Binding-site contacts:
Ligand atom O contacts residue ASP104 of chain 1.A at 3.3 Å.
Ligand atom C1 contacts residue ASP208 of chain 1.A at 3.5 Å.
Ligand atom C6 contacts residue TYR168 of chain 1.A at 3.7 Å (hydrophobic).
Ligand atom N4 contacts residue ASP124 of chain 1.A at 2.9 Å (salt-bridge).
Ligand atom C3 contacts residue PHE205 of chain 1.A at 3.8 Å (hydrophobic).
Ligand atom C5 contacts residue ASP170 of chain 1.A at 3.5 Å.
Ligand atom C12 contacts residue ASP208 of chain 1.A at 3.8 Å.
Ligand atom N4 contacts residue THR311 of chain 1.A at 3.8 Å.
Ligand atom N3 contacts residue ASP122 of chain 1.A at 3.8 Å.
Ligand atom N5 contacts residue GLY310 of chain 1.A at 3.4 Å (h-bond).
Ligand atom N5 contacts residue ASP308 of chain 1.A at 3.7 Å.
Ligand atom N contacts residue ASP208 of chain 1.A at 3.0 Å (salt-bridge).
Ligand atom C9 contacts residue TYR168 of chain 1.A at 3.6 Å (hydrophobic).
Ligand atom C7 contacts residue ASP122 of chain 1.A at 3.3 Å.
Ligand atom C10 contacts residue ASP124 of chain 1.A at 3.7 Å.
Ligand atom C4 contacts residue PHE205 of chain 1.A at 3.8 Å (hydrophobic).
Ligand atom N4 contacts residue ASP308 of chain 1.A at 3.0 Å (salt-bridge).
Ligand atom C9 contacts residue GLY310 of chain 1.A at 3.4 Å.
Ligand atom C5 contacts residue SER172 of chain 1.A at 3.5 Å.
Ligand atom C11 contacts residue THR311 of chain 1.A at 3.6 Å.
Ligand atom N3 contacts residue PHE205 of chain 1.A at 3.6 Å.
Ligand atom C15 contacts residue ASP208 of chain 1.A at 3.7 Å.
Ligand atom C8 contacts residue GLY310 of chain 1.A at 3.7 Å.
Ligand atom N4 contacts residue GLY310 of chain 1.A at 3.6 Å.
Ligand atom C7 contacts residue LEU214 of chain 1.A at 3.6 Å (hydrophobic).
Ligand atom C5 contacts residue TYR168 of chain 1.A at 3.8 Å (hydrophobic).
Ligand atom N7 contacts residue ASP104 of chain 1.A at 3.7 Å.
Ligand atom N5 contacts residue THR311 of chain 1.A at 2.8 Å (h-bond).
Ligand atom C contacts residue ILE211 of chain 1.A at 3.8 Å (hydrophobic).
Ligand atom C8 contacts residue TYR168 of chain 1.A at 3.7 Å (hydrophobic).
Ligand atom C contacts residue ASP208 of chain 1.A at 3.8 Å.
Ligand atom N1 contacts residue TYR168 of chain 1.A at 3.5 Å.
Ligand atom C10 contacts residue THR311 of chain 1.A at 3.7 Å.
Ligand atom C3 contacts residue ASP170 of chain 1.A at 3.6 Å.
Ligand atom C10 contacts residue GLY310 of chain 1.A at 3.2 Å.
Ligand atom C11 contacts residue GLY310 of chain 1.A at 3.7 Å.
Ligand atom N2 contacts residue PHE205 of chain 1.A at 3.7 Å.
Ligand atom C2 contacts residue PHE205 of chain 1.A at 3.7 Å (hydrophobic).
Ligand atom C6 contacts residue LEU214 of chain 1.A at 3.1 Å (hydrophobic).
Ligand atom C9 contacts residue ASP124 of chain 1.A at 3.4 Å.

A small-molecule ligand and the protein it binds are described below.
Small molecule (SMILES): Cc1noc(C)c1CN(C)Cc1cc2n(n1)CCN(c1cc(N)ncn1)C2

Sequence of chain 1.A:
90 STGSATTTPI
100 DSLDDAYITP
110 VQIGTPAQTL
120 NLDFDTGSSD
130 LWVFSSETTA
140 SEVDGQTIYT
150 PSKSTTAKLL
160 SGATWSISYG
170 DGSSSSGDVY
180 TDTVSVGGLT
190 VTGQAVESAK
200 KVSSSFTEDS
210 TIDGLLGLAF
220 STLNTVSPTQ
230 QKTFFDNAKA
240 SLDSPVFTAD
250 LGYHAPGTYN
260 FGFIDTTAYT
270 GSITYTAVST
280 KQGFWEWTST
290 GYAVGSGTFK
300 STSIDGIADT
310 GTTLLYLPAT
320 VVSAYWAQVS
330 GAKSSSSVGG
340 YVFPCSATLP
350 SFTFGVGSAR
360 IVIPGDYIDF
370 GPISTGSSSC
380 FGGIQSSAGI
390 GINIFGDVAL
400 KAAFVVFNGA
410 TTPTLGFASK